Binding-site contacts:
Ligand atom CG2 contacts residue ARG92 of chain 1.X at 1.6 Å.
Ligand atom NH1 contacts residue ASP94 of chain 1.X at 3.5 Å.
Ligand atom CG1 contacts residue ARG92 of chain 1.X at 3.5 Å.
Ligand atom CD contacts residue ALA93 of chain 1.X at 4.0 Å (hydrophobic).
Ligand atom CA contacts residue ARG67 of chain 1.K at 3.8 Å.
Ligand atom CG contacts residue ARG95 of chain 1.X at 3.1 Å.
Ligand atom ND2 contacts residue ARG95 of chain 1.X at 2.4 Å (salt-bridge).
Ligand atom CZ contacts residue GLY91 of chain 1.X at 3.6 Å.
Ligand atom CG2 contacts residue ARG92 of chain 1.X at 4.2 Å.
Ligand atom CB contacts residue ARG92 of chain 1.X at 3.1 Å.
Ligand atom CE2 contacts residue GLY91 of chain 1.X at 4.0 Å.
Ligand atom CG1 contacts residue ARG92 of chain 1.X at 3.7 Å.
Ligand atom NH1 contacts residue ALA93 of chain 1.X at 3.3 Å (h-bond).
Ligand atom CD2 contacts residue ARG92 of chain 1.X at 3.4 Å.
Ligand atom NE contacts residue ALA93 of chain 1.X at 4.1 Å.
Ligand atom CB contacts residue ARG67 of chain 1.K at 4.0 Å.
Ligand atom CG contacts residue ARG67 of chain 1.K at 3.6 Å.
Ligand atom CB contacts residue ARG92 of chain 1.X at 2.5 Å.
Ligand atom NH1 contacts residue ARG95 of chain 1.X at 3.8 Å.
Ligand atom OH contacts residue GLY91 of chain 1.X at 2.7 Å (h-bond).
Ligand atom C contacts residue ARG92 of chain 1.X at 4.0 Å.
Ligand atom CZ contacts residue GLY64 of chain 1.K at 4.2 Å.
Ligand atom CA contacts residue ARG92 of chain 1.X at 3.5 Å.
Ligand atom CZ contacts residue ASP94 of chain 1.X at 4.2 Å.
Ligand atom CE2 contacts residue LYS90 of chain 1.X at 4.0 Å.
Ligand atom C contacts residue ARG92 of chain 1.X at 3.7 Å.
Ligand atom OD1 contacts residue TRP60 of chain 1.K at 4.2 Å.
Ligand atom ND2 contacts residue ARG67 of chain 1.K at 4.0 Å.
Ligand atom OD1 contacts residue ARG95 of chain 1.X at 3.4 Å (salt-bridge).
Ligand atom N contacts residue ARG92 of chain 1.X at 3.6 Å.
Ligand atom NH2 contacts residue GLY64 of chain 1.K at 3.4 Å (h-bond).
Ligand atom CZ contacts residue ALA93 of chain 1.X at 4.0 Å (hydrophobic).
Ligand atom NH2 contacts residue ILE85 of chain 1.X at 4.0 Å.
Ligand atom OD1 contacts residue ARG67 of chain 1.K at 2.6 Å (salt-bridge).
Ligand atom N contacts residue ARG67 of chain 1.K at 4.0 Å.
Ligand atom N contacts residue ARG92 of chain 1.X at 3.1 Å (salt-bridge).
Ligand atom NH2 contacts residue ASP94 of chain 1.X at 4.0 Å.
Ligand atom CE2 contacts residue ARG92 of chain 1.X at 3.3 Å.
Ligand atom CA contacts residue ARG92 of chain 1.X at 3.3 Å.
Ligand atom NH2 contacts residue ARG95 of chain 1.X at 4.1 Å.

Sequence of chain 1.K:
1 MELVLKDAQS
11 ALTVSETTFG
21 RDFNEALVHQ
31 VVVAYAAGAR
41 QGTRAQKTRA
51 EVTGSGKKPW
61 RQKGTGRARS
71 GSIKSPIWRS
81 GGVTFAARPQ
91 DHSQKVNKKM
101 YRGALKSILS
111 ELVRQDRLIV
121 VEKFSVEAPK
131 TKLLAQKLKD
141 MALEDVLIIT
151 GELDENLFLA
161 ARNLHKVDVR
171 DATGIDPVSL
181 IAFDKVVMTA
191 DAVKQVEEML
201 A

Sequence of chain 1.X:
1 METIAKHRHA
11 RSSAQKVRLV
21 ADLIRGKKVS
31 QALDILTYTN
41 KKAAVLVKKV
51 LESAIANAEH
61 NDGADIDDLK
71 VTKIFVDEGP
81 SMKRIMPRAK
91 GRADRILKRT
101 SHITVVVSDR

A small-molecule ligand and the protein it binds are described below.
Small molecule (SMILES): CC[C@H](C)[C@H](NC(=O)[C@H](Cc1ccc(O)cc1)NC(=O)[C@@H](NC(=O)[C@@H]1CCCN1C(=O)[C@H](CCCN=C(N)N)NC(=O)[C@H](CC(N)=O)NC(=O)[C@@H](N)CC(N)=O)C(C)C)C(=O)N1CCC[C@H]1C(=O)N[C@@H](CCCN=C(N)N)C(=O)N1CCC[C@H]1C(=O)N[C@@H](CCCN=C(N)N)C(=O)N1CCC[C@H]1C(=O)N1CCC[C@H]1C(=O)N[C@@H](CC1=NC=NC1)C(=O)N1CCC[C@H]1C(=O)N[C@@H](CCCN=C(N)N)C(=O)N[C@@H](CC(C)C)C(N)=O